This protein binds this small molecule.
Small molecule (SMILES): CC(=O)N[C@@H]1[C@@H](O)[C@H](O)[C@@H](CO)O[C@H]1O

Binding-site contacts:
Ligand atom C2 contacts residue PRO423 of chain 1.A at 4.2 Å (hydrophobic).
Ligand atom C8 contacts residue VAL563 of chain 1.A at 3.8 Å (hydrophobic).
Ligand atom C1 contacts residue PRO423 of chain 1.A at 4.5 Å (hydrophobic).
Ligand atom C3 contacts residue ASN560 of chain 1.A at 3.8 Å.
Ligand atom C8 contacts residue PRO423 of chain 1.A at 3.3 Å (hydrophobic).
Ligand atom O7 contacts residue VAL563 of chain 1.A at 4.5 Å.
Ligand atom O7 contacts residue ASN560 of chain 1.A at 4.2 Å.
Ligand atom N2 contacts residue PRO423 of chain 1.A at 3.9 Å.
Ligand atom C7 contacts residue THR562 of chain 1.A at 4.1 Å.
Ligand atom C3 contacts residue PRO423 of chain 1.A at 3.8 Å (hydrophobic).
Ligand atom O3 contacts residue PRO423 of chain 1.A at 4.5 Å.
Ligand atom C7 contacts residue PRO423 of chain 1.A at 4.1 Å (hydrophobic).
Ligand atom C2 contacts residue ASN560 of chain 1.A at 2.5 Å.
Ligand atom C7 contacts residue ASN560 of chain 1.A at 3.6 Å.
Ligand atom C4 contacts residue ASN560 of chain 1.A at 4.2 Å.
Ligand atom C1 contacts residue ASN560 of chain 1.A at 1.4 Å.
Ligand atom C5 contacts residue PRO423 of chain 1.A at 4.5 Å (hydrophobic).
Ligand atom N2 contacts residue VAL563 of chain 1.A at 3.4 Å.
Ligand atom N2 contacts residue THR562 of chain 1.A at 4.0 Å.
Ligand atom C5 contacts residue ASN560 of chain 1.A at 3.7 Å.
Ligand atom O7 contacts residue THR562 of chain 1.A at 3.2 Å.
Ligand atom C7 contacts residue VAL563 of chain 1.A at 3.7 Å (hydrophobic).
Ligand atom N2 contacts residue ASN560 of chain 1.A at 2.7 Å (h-bond).
Ligand atom O5 contacts residue ASN560 of chain 1.A at 2.4 Å (h-bond).

Sequence of chain 1.A:
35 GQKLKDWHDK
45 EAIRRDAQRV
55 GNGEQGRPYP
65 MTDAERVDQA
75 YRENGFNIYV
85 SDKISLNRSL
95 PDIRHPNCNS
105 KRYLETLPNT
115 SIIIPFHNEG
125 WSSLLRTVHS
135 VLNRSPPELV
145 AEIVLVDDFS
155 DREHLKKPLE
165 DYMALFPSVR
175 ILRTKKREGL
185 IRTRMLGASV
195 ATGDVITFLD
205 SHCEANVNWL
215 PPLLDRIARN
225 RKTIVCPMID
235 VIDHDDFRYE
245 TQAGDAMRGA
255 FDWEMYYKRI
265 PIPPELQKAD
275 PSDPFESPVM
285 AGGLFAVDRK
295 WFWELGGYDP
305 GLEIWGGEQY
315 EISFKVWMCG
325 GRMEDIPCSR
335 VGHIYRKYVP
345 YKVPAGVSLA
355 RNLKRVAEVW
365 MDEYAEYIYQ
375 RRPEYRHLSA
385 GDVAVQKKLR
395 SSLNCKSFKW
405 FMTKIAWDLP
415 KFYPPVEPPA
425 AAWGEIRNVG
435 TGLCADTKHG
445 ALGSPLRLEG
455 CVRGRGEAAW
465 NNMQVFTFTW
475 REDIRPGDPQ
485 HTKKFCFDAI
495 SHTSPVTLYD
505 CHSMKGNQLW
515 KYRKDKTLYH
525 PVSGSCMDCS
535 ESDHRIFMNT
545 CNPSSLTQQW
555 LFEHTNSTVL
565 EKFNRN